Binding-site contacts:
Ligand atom C22 contacts residue LEU744 of chain 1.D at 3.5 Å (hydrophobic).
Ligand atom C7 contacts residue PRO487 of chain 1.D at 3.5 Å (hydrophobic).
Ligand atom C8 contacts residue PRO487 of chain 1.D at 3.4 Å (hydrophobic).
Ligand atom N2 contacts residue PRO487 of chain 1.D at 2.5 Å (h-bond).
Ligand atom O4 contacts residue LYS723 of chain 1.D at 3.7 Å.
Ligand atom C9 contacts residue PRO487 of chain 1.D at 3.4 Å (hydrophobic).
Ligand atom C22 contacts residue SER747 of chain 1.D at 3.4 Å.
Ligand atom C15 contacts residue PRO487 of chain 1.A at 3.6 Å (hydrophobic).
Ligand atom C8 contacts residue MET489 of chain 1.D at 3.7 Å (hydrophobic).
Ligand atom C15 contacts residue SER722 of chain 1.D at 3.7 Å.
Ligand atom N1 contacts residue PRO487 of chain 1.A at 2.8 Å (h-bond).
Ligand atom C8 contacts residue SER490 of chain 1.D at 3.6 Å.
Ligand atom O3 contacts residue PRO487 of chain 1.A at 3.7 Å.
Ligand atom C9 contacts residue SER490 of chain 1.D at 3.4 Å.
Ligand atom C18 contacts residue PRO487 of chain 1.D at 3.3 Å (hydrophobic).
Ligand atom S2 contacts residue PRO487 of chain 1.A at 3.7 Å.
Ligand atom C13 contacts residue PRO487 of chain 1.D at 3.4 Å (hydrophobic).
Ligand atom C18 contacts residue SER722 of chain 1.A at 3.7 Å.
Ligand atom C24 contacts residue PRO487 of chain 1.A at 3.8 Å (hydrophobic).
Ligand atom C21 contacts residue ILE474 of chain 1.A at 3.8 Å (hydrophobic).
Ligand atom S1 contacts residue PRO487 of chain 1.D at 3.6 Å.
Ligand atom C12 contacts residue SER722 of chain 1.A at 3.6 Å.
Ligand atom C19 contacts residue SER747 of chain 1.D at 3.6 Å.
Ligand atom O4 contacts residue GLY724 of chain 1.D at 3.7 Å.
Ligand atom C3 contacts residue PRO487 of chain 1.A at 3.7 Å (hydrophobic).
Ligand atom C24 contacts residue SER747 of chain 1.A at 3.6 Å.
Ligand atom C16 contacts residue SER722 of chain 1.D at 3.6 Å.
Ligand atom C23 contacts residue LEU744 of chain 1.A at 3.6 Å (hydrophobic).
Ligand atom C23 contacts residue SER747 of chain 1.A at 3.9 Å.
Ligand atom C20 contacts residue SER747 of chain 1.A at 3.3 Å.
Ligand atom O2 contacts residue PRO487 of chain 1.D at 3.6 Å (h-bond).
Ligand atom C24 contacts residue LEU744 of chain 1.A at 3.6 Å (hydrophobic).
Ligand atom C17 contacts residue SER722 of chain 1.A at 3.6 Å.
Ligand atom C3 contacts residue SER490 of chain 1.A at 3.7 Å.
Ligand atom C18 contacts residue SER747 of chain 1.D at 3.5 Å.
Ligand atom O2 contacts residue LYS486 of chain 1.D at 3.3 Å.
Ligand atom C5 contacts residue LYS723 of chain 1.D at 3.7 Å.
Ligand atom C2 contacts residue PRO487 of chain 1.A at 3.6 Å (hydrophobic).
Ligand atom C2 contacts residue SER490 of chain 1.A at 3.6 Å.
Ligand atom C1 contacts residue SER490 of chain 1.A at 3.8 Å.

Sequence of chain 1.A:
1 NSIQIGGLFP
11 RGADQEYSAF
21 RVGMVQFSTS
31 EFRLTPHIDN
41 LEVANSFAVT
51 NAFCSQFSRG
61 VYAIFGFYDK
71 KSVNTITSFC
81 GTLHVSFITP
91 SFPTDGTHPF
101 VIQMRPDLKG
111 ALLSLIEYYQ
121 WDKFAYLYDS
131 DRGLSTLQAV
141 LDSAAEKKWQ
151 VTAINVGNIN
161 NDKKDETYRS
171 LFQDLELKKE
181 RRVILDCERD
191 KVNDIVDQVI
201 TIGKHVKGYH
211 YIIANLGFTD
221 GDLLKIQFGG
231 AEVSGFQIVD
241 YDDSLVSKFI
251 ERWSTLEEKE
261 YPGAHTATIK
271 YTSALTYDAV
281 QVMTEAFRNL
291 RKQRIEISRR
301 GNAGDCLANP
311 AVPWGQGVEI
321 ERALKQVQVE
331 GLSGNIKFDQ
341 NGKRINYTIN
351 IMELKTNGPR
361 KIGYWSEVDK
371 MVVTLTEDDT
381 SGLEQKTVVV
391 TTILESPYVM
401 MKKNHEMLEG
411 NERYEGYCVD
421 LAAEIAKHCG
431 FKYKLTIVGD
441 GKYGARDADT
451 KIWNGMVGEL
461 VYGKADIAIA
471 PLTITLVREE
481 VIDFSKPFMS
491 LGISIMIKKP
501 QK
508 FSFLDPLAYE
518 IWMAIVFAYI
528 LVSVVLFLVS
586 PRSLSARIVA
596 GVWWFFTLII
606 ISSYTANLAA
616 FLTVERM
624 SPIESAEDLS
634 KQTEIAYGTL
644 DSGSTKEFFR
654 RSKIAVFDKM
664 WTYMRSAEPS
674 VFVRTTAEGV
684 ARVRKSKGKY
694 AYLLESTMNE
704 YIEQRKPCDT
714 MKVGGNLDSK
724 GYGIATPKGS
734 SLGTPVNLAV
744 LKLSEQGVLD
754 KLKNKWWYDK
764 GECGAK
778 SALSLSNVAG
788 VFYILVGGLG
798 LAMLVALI

A protein and the small-molecule ligand that binds it are described below.
Small molecule (SMILES): CC(C)S(=O)(=O)NC[C@H](C)c1ccc(-c2ccc([C@@H](C)CNS(=O)(=O)C(C)C)cc2)cc1

Sequence of chain 1.D:
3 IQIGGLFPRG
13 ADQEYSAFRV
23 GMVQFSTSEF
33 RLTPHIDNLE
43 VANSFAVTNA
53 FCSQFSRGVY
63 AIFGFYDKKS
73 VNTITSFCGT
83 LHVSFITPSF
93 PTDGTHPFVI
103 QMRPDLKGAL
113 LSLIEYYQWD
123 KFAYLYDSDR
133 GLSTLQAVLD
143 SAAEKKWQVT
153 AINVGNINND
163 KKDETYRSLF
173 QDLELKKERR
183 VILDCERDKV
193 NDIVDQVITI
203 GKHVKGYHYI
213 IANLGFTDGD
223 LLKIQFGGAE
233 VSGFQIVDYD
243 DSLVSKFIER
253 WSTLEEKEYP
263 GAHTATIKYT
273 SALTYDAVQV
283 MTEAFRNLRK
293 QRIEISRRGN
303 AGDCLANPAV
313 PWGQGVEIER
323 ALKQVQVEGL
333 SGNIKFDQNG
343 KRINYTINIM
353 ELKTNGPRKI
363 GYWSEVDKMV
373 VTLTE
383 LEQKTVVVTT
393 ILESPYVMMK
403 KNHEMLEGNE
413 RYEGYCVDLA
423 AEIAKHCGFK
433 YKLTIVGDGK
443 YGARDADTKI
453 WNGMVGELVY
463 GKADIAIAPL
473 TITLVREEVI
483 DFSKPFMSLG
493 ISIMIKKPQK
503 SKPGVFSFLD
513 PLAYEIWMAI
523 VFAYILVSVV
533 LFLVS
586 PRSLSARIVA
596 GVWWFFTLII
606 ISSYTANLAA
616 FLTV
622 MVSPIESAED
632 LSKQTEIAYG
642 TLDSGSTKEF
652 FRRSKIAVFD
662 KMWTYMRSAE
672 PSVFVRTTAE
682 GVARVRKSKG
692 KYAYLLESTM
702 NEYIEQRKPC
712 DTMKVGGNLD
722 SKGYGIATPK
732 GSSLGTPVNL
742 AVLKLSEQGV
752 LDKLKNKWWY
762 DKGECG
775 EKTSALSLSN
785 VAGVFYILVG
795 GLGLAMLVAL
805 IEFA